The protein below binds the small molecule below.
Small molecule (SMILES): Cn1cnc(Cn2c(=O)nc(Nc3cc4cn(C)nc4cc3Cl)n(Cc3cc(F)c(F)cc3F)c2=O)n1

Binding-site contacts:
Ligand atom O09 contacts residue GLY145 of chain 1.A at 3.1 Å (h-bond).
Ligand atom N07 contacts residue HIS166 of chain 1.A at 3.6 Å (h-bond).
Ligand atom C30 contacts residue HIS43 of chain 1.A at 3.6 Å.
Ligand atom O36 contacts residue MET167 of chain 1.A at 3.0 Å.
Ligand atom F33 contacts residue HIS166 of chain 1.A at 3.2 Å.
Ligand atom O36 contacts residue GLU168 of chain 1.A at 3.2 Å (salt-bridge).
Ligand atom O09 contacts residue CYS147 of chain 1.A at 3.1 Å (h-bond).
Ligand atom CL2 contacts residue CYS147 of chain 1.A at 3.4 Å.
Ligand atom N04 contacts residue SER146 of chain 1.A at 3.2 Å (h-bond).
Ligand atom C05 contacts residue LEU143 of chain 1.A at 3.6 Å (hydrophobic).
Ligand atom F31 contacts residue ASP189 of chain 1.A at 3.0 Å.
Ligand atom F28 contacts residue GLN191 of chain 1.A at 3.3 Å.
Ligand atom N04 contacts residue PHE142 of chain 1.A at 3.5 Å.
Ligand atom C34 contacts residue HIS166 of chain 1.A at 3.2 Å.
Ligand atom F31 contacts residue HIS43 of chain 1.A at 3.6 Å.
Ligand atom C35 contacts residue HIS166 of chain 1.A at 3.4 Å.
Ligand atom N04 contacts residue HIS165 of chain 1.A at 3.0 Å (h-bond).
Ligand atom F31 contacts residue ARG190 of chain 1.A at 3.6 Å.
Ligand atom C03 contacts residue GLU168 of chain 1.A at 3.2 Å.
Ligand atom C21 contacts residue THR28 of chain 1.A at 3.2 Å.
Ligand atom O09 contacts residue SER146 of chain 1.A at 3.2 Å (h-bond).
Ligand atom C20 contacts residue THR28 of chain 1.A at 3.5 Å.
Ligand atom N19 contacts residue THR28 of chain 1.A at 3.0 Å (h-bond).
Ligand atom C05 contacts residue SER146 of chain 1.A at 3.3 Å.
Ligand atom C21 contacts residue THR27 of chain 1.A at 3.6 Å.
Ligand atom O36 contacts residue HIS166 of chain 1.A at 3.3 Å (h-bond).
Ligand atom C06 contacts residue SER146 of chain 1.A at 3.3 Å.
Ligand atom C08 contacts residue CYS147 of chain 1.A at 3.6 Å (hydrophobic).
Ligand atom C32 contacts residue HIS166 of chain 1.A at 3.4 Å.
Ligand atom N19 contacts residue THR27 of chain 1.A at 3.6 Å.
Ligand atom N37 contacts residue LEU143 of chain 1.A at 3.5 Å (h-bond).
Ligand atom C32 contacts residue HIS43 of chain 1.A at 3.3 Å.
Ligand atom C18 contacts residue THR26 of chain 1.A at 3.0 Å.
Ligand atom F33 contacts residue CYS147 of chain 1.A at 3.6 Å.
Ligand atom C01 contacts residue ASN144 of chain 1.A at 3.4 Å.
Ligand atom C06 contacts residue HIS165 of chain 1.A at 3.6 Å.
Ligand atom F33 contacts residue HIS43 of chain 1.A at 3.5 Å.
Ligand atom C03 contacts residue PHE142 of chain 1.A at 3.2 Å (hydrophobic).
Ligand atom N02 contacts residue LEU143 of chain 1.A at 3.5 Å.
Ligand atom C34 contacts residue HIS43 of chain 1.A at 3.5 Å.

Sequence of chain 1.A:
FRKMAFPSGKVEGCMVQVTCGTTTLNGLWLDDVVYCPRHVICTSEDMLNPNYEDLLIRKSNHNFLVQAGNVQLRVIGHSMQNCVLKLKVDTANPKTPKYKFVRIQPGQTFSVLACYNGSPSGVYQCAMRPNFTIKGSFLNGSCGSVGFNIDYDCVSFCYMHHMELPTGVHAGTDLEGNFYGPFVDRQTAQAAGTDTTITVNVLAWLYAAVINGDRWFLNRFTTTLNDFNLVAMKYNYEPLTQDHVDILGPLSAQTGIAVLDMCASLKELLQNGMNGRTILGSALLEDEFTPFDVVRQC